Sequence of chain 1.V:
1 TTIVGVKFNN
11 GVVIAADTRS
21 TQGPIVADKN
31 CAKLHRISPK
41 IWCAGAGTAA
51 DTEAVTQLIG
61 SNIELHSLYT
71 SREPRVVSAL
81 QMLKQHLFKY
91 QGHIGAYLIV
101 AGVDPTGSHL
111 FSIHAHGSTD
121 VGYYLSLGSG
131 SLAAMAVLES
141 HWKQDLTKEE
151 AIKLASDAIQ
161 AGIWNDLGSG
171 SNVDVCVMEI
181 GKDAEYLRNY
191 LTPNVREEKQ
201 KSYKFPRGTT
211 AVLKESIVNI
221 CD

Sequence of chain 1.W:
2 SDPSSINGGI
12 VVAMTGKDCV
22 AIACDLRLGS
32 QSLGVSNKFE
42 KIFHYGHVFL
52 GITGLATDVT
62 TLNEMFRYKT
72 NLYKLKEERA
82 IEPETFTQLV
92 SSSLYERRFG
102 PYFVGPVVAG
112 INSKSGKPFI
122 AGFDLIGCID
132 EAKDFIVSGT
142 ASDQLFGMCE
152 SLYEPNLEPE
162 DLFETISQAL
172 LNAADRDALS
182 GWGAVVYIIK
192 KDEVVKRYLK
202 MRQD

Binding-site contacts:
Ligand atom N36 contacts residue GLN22 of chain 1.V at 3.3 Å (h-bond).
Ligand atom C18 contacts residue ALA49 of chain 1.V at 3.8 Å (hydrophobic).
Ligand atom N17 contacts residue THR21 of chain 1.V at 2.9 Å (h-bond).
Ligand atom N36 contacts residue ASP125 of chain 1.W at 3.1 Å (salt-bridge).
Ligand atom C8 contacts residue GLN22 of chain 1.V at 3.3 Å.
Ligand atom C11 contacts residue GLN22 of chain 1.V at 3.6 Å.
Ligand atom C23 contacts residue LYS33 of chain 1.V at 3.5 Å.
Ligand atom O29 contacts residue GLY47 of chain 1.V at 3.0 Å (h-bond).
Ligand atom C18 contacts residue GLY47 of chain 1.V at 3.4 Å.
Ligand atom O29 contacts residue THR1 of chain 1.V at 3.7 Å.
Ligand atom C23 contacts residue THR1 of chain 1.V at 2.9 Å.
Ligand atom C22 contacts residue THR1 of chain 1.V at 2.4 Å.
Ligand atom O20 contacts residue SER20 of chain 1.V at 3.4 Å.
Ligand atom C25 contacts residue ALA49 of chain 1.V at 3.7 Å (hydrophobic).
Ligand atom C24 contacts residue THR1 of chain 1.V at 3.8 Å.
Ligand atom C24 contacts residue GLY45 of chain 1.V at 3.5 Å.
Ligand atom C8 contacts residue ASP125 of chain 1.W at 3.8 Å.
Ligand atom O20 contacts residue THR21 of chain 1.V at 2.7 Å (h-bond).
Ligand atom O2 contacts residue GLN22 of chain 1.V at 3.2 Å (h-bond).
Ligand atom C28 contacts residue THR1 of chain 1.V at 3.7 Å.
Ligand atom C19 contacts residue GLY47 of chain 1.V at 3.8 Å.
Ligand atom C15 contacts residue THR21 of chain 1.V at 3.6 Å.
Ligand atom N21 contacts residue THR1 of chain 1.V at 3.6 Å.
Ligand atom O16 contacts residue ALA49 of chain 1.V at 3.6 Å.
Ligand atom C26 contacts residue THR1 of chain 1.V at 1.5 Å.
Ligand atom C13 contacts residue THR21 of chain 1.V at 3.3 Å.
Ligand atom N7 contacts residue ASP125 of chain 1.W at 3.5 Å (salt-bridge).
Ligand atom C14 contacts residue ASP125 of chain 1.W at 3.2 Å.
Ligand atom N21 contacts residue GLY47 of chain 1.V at 3.1 Å (h-bond).
Ligand atom C5 contacts residue ILE127 of chain 1.W at 3.3 Å (hydrophobic).
Ligand atom C13 contacts residue ALA27 of chain 1.V at 3.6 Å (hydrophobic).
Ligand atom O9 contacts residue GLN22 of chain 1.V at 3.5 Å (h-bond).
Ligand atom C24 contacts residue ALA46 of chain 1.V at 3.7 Å (hydrophobic).
Ligand atom C11 contacts residue THR21 of chain 1.V at 3.5 Å.
Ligand atom C27 contacts residue THR1 of chain 1.V at 2.5 Å.
Ligand atom C28 contacts residue GLY47 of chain 1.V at 3.8 Å.
Ligand atom C34 contacts residue GLY47 of chain 1.V at 3.0 Å.
Ligand atom C13 contacts residue SER20 of chain 1.V at 3.1 Å.
Ligand atom C14 contacts residue CYS129 of chain 1.W at 3.2 Å (hydrophobic).
Ligand atom C24 contacts residue GLY47 of chain 1.V at 3.6 Å.

This protein binds this small molecule.
Small molecule (SMILES): CC(C)[C@H](NC(=O)N[C@H](C(=O)N[C@H]1/C=C/CCNC(=O)C=C[C@H](C(C)C)NC1=O)C(C)C)C(=O)O